Sequence of chain 1.A:
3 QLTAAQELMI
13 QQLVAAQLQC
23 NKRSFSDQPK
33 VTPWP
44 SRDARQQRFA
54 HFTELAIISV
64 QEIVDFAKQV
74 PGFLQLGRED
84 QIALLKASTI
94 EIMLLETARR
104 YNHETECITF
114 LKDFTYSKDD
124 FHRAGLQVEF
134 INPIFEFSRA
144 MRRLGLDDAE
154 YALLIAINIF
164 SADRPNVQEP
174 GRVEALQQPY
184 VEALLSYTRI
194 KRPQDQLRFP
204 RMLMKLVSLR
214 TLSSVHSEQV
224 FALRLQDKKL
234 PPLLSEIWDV

This protein binds this small molecule.
Small molecule (SMILES): CC(C)N1C(=O)C(NC2CCN(c3ncc(CC(=O)O)cc3Cl)CC2)=C(c2ccccc2)S1(=O)=O

Binding-site contacts:
Ligand atom C24 contacts residue GLN13 of chain 1.A at 3.9 Å.
Ligand atom C23 contacts residue GLN13 of chain 1.A at 4.2 Å.
Ligand atom C1 contacts residue ALA17 of chain 1.A at 3.5 Å (hydrophobic).
Ligand atom C29 contacts residue GLU9 of chain 1.A at 4.0 Å.
Ligand atom C5 contacts residue GLN13 of chain 1.A at 3.8 Å.
Ligand atom O6 contacts residue GLN13 of chain 1.A at 2.8 Å (h-bond).
Ligand atom C2 contacts residue ALA17 of chain 1.A at 4.4 Å (hydrophobic).
Ligand atom C20 contacts residue GLN13 of chain 1.A at 4.4 Å.
Ligand atom N22 contacts residue GLN13 of chain 1.A at 4.1 Å.
Ligand atom C1 contacts residue GLN13 of chain 1.A at 4.2 Å.
Ligand atom N26 contacts residue GLN13 of chain 1.A at 2.7 Å (h-bond).
Ligand atom N18 contacts residue GLN13 of chain 1.A at 3.3 Å (h-bond).
Ligand atom C7 contacts residue GLN13 of chain 1.A at 4.0 Å.
Ligand atom C25 contacts residue GLN13 of chain 1.A at 3.9 Å.
Ligand atom C13 contacts residue LEU10 of chain 1.A at 3.9 Å (hydrophobic).
Ligand atom C27 contacts residue GLU9 of chain 1.A at 4.1 Å.
Ligand atom C14 contacts residue LEU10 of chain 1.A at 3.4 Å (hydrophobic).
Ligand atom C1 contacts residue GLN14 of chain 1.A at 4.3 Å.
Ligand atom N18 contacts residue LEU10 of chain 1.A at 4.4 Å.
Ligand atom C28 contacts residue GLU9 of chain 1.A at 4.4 Å.
Ligand atom C19 contacts residue GLN13 of chain 1.A at 3.2 Å.
Ligand atom C27 contacts residue GLN13 of chain 1.A at 3.1 Å.